A small-molecule ligand and the protein it binds are described below.
Small molecule (SMILES): N#CCC(O)CC#N

Binding-site contacts:
Ligand atom C3 contacts residue PHE170 of chain 2.F at 4.3 Å (hydrophobic).
Ligand atom N1 contacts residue TRP163 of chain 2.F at 4.4 Å.
Ligand atom C5 contacts residue PHE71 of chain 2.F at 4.4 Å (hydrophobic).
Ligand atom C4 contacts residue PHE170 of chain 2.F at 3.8 Å (hydrophobic).
Ligand atom C1 contacts residue HIS162 of chain 2.F at 4.4 Å.
Ligand atom N2 contacts residue GLN125 of chain 2.F at 3.9 Å.
Ligand atom N1 contacts residue THR164 of chain 2.F at 3.9 Å.
Ligand atom C4 contacts residue SER118 of chain 2.F at 4.1 Å.
Ligand atom C1 contacts residue TYR131 of chain 2.F at 4.1 Å (hydrophobic).
Ligand atom C2 contacts residue GLY117 of chain 2.F at 4.1 Å.
Ligand atom C2 contacts residue GLN161 of chain 2.F at 3.8 Å.
Ligand atom C5 contacts residue HIS162 of chain 2.F at 3.3 Å.
Ligand atom N1 contacts residue TYR169 of chain 2.F at 4.2 Å.
Ligand atom C3 contacts residue ASN166 of chain 2.F at 3.9 Å.
Ligand atom C5 contacts residue SER118 of chain 2.F at 4.3 Å.
Ligand atom N1 contacts residue PHE170 of chain 2.F at 3.9 Å.
Ligand atom C2 contacts residue TYR169 of chain 2.F at 3.6 Å (hydrophobic).
Ligand atom N1 contacts residue GLN161 of chain 2.F at 3.2 Å (h-bond).
Ligand atom C3 contacts residue HIS162 of chain 2.F at 4.2 Å.
Ligand atom N2 contacts residue PHE71 of chain 2.F at 3.8 Å.
Ligand atom C5 contacts residue PHE170 of chain 2.F at 4.3 Å (hydrophobic).
Ligand atom C1 contacts residue GLN161 of chain 2.F at 3.4 Å.
Ligand atom C4 contacts residue HIS162 of chain 2.F at 3.2 Å.
Ligand atom O1 contacts residue SER118 of chain 2.F at 3.0 Å (h-bond).
Ligand atom N1 contacts residue HIS162 of chain 2.F at 4.1 Å.
Ligand atom C3 contacts residue TYR19 of chain 2.F at 3.5 Å (hydrophobic).
Ligand atom C1 contacts residue SER118 of chain 2.F at 3.1 Å.
Ligand atom C2 contacts residue TYR131 of chain 2.F at 3.9 Å (hydrophobic).
Ligand atom N2 contacts residue HIS162 of chain 2.F at 3.5 Å.
Ligand atom C2 contacts residue SER118 of chain 2.F at 4.1 Å.
Ligand atom C4 contacts residue GLN161 of chain 2.F at 3.8 Å.
Ligand atom C2 contacts residue TYR19 of chain 2.F at 3.1 Å (hydrophobic).
Ligand atom N1 contacts residue ASN166 of chain 2.F at 3.1 Å (h-bond).
Ligand atom C3 contacts residue GLN161 of chain 2.F at 3.6 Å.
Ligand atom O1 contacts residue TYR131 of chain 2.F at 3.2 Å (h-bond).
Ligand atom C3 contacts residue TYR169 of chain 2.F at 3.8 Å (hydrophobic).
Ligand atom N1 contacts residue TYR19 of chain 2.F at 4.0 Å.
Ligand atom O1 contacts residue TYR169 of chain 2.F at 4.4 Å.

Sequence of chain 2.F:
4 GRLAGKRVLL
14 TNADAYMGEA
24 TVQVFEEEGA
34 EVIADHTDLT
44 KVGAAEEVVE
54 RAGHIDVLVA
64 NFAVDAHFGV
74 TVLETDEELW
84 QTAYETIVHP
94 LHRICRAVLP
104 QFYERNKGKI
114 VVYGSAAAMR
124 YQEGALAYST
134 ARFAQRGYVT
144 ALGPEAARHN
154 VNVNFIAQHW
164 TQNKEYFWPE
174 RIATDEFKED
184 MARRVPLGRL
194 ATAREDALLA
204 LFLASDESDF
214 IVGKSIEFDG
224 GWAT